Binding-site contacts:
Ligand atom CAI contacts residue SO41 of chain 1.G at 4.1 Å.
Ligand atom CAF contacts residue ARG300 of chain 1.A at 4.4 Å.
Ligand atom CAG contacts residue LYS301 of chain 1.A at 4.3 Å.
Ligand atom NAH contacts residue SO41 of chain 1.F at 2.8 Å (h-bond).
Ligand atom CAD contacts residue ARG300 of chain 1.A at 3.8 Å.
Ligand atom CAA contacts residue SO41 of chain 1.F at 3.8 Å.
Ligand atom CAE contacts residue GLU303 of chain 1.A at 3.6 Å.
Ligand atom NAH contacts residue ARG300 of chain 1.A at 3.4 Å (salt-bridge).
Ligand atom CAC contacts residue SO41 of chain 1.G at 3.8 Å.
Ligand atom CAE contacts residue ARG300 of chain 1.A at 3.4 Å.
Ligand atom CAJ contacts residue LYS301 of chain 1.A at 4.0 Å.
Ligand atom CAL contacts residue SO41 of chain 1.F at 3.5 Å.
Ligand atom CAA contacts residue ARG300 of chain 1.A at 4.1 Å.
Ligand atom CAJ contacts residue ARG300 of chain 1.A at 3.2 Å.
Ligand atom CAG contacts residue ARG300 of chain 1.A at 3.5 Å.
Ligand atom CAA contacts residue SO41 of chain 1.G at 3.6 Å.
Ligand atom CAF contacts residue SO41 of chain 1.F at 3.4 Å.
Ligand atom CAL contacts residue ARG300 of chain 1.A at 3.6 Å.
Ligand atom CAK contacts residue GLU303 of chain 1.A at 4.2 Å.
Ligand atom CAI contacts residue SO41 of chain 1.F at 3.8 Å.
Ligand atom CAI contacts residue ARG300 of chain 1.A at 3.4 Å.
Ligand atom CAK contacts residue ARG300 of chain 1.A at 3.7 Å.
Ligand atom CAC contacts residue ARG300 of chain 1.A at 3.5 Å.
Ligand atom CAG contacts residue GLU303 of chain 1.A at 3.9 Å.
Ligand atom NAB contacts residue ARG300 of chain 1.A at 3.1 Å.
Ligand atom NAB contacts residue LYS301 of chain 1.A at 2.9 Å (salt-bridge).

The small molecule below binds the protein below.
Small molecule (SMILES): Cc1ccc2cc(N)ccc2n1

Sequence of chain 1.A:
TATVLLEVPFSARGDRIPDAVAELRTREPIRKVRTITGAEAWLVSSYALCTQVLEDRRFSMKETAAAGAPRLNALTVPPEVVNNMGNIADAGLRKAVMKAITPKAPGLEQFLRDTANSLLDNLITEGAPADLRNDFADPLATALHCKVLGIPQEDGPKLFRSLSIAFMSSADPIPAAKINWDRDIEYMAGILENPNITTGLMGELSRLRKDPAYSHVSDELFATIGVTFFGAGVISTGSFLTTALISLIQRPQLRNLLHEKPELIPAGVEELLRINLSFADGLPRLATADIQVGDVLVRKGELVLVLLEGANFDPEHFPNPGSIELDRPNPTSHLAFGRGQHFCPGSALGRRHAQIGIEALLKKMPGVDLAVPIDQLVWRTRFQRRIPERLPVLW